Sequence of chain 1.E:
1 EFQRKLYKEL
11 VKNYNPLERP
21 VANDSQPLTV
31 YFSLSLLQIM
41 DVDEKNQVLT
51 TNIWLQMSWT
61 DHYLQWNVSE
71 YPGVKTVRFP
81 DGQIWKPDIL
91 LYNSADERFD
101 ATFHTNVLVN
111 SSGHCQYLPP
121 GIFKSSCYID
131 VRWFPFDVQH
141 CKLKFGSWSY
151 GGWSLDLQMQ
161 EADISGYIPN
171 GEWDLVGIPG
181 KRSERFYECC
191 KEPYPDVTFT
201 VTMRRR

Binding-site contacts:
Ligand atom C8 contacts residue SER112 of chain 1.E at 4.4 Å.
Ligand atom C3 contacts residue ASN110 of chain 1.E at 3.8 Å.
Ligand atom C6 contacts residue HIS114 of chain 1.E at 3.4 Å.
Ligand atom C1 contacts residue ASN110 of chain 1.E at 1.4 Å.
Ligand atom C7 contacts residue SER111 of chain 1.E at 4.3 Å.
Ligand atom C8 contacts residue SER111 of chain 1.E at 3.6 Å.
Ligand atom O7 contacts residue SER112 of chain 1.E at 2.6 Å (h-bond).
Ligand atom O5 contacts residue ASN110 of chain 1.E at 2.4 Å (h-bond).
Ligand atom C7 contacts residue SER112 of chain 1.E at 3.7 Å.
Ligand atom N2 contacts residue ASN110 of chain 1.E at 2.8 Å (h-bond).
Ligand atom C2 contacts residue ASN110 of chain 1.E at 2.5 Å.
Ligand atom O6 contacts residue HIS114 of chain 1.E at 3.7 Å.
Ligand atom O7 contacts residue ASN110 of chain 1.E at 4.0 Å.
Ligand atom C5 contacts residue ASN110 of chain 1.E at 3.7 Å.
Ligand atom C5 contacts residue HIS114 of chain 1.E at 4.0 Å.
Ligand atom O5 contacts residue HIS114 of chain 1.E at 3.7 Å.
Ligand atom C7 contacts residue ASN110 of chain 1.E at 3.6 Å.
Ligand atom C4 contacts residue ASN110 of chain 1.E at 4.3 Å.

A small-molecule ligand and the protein it binds are described below.
Small molecule (SMILES): CC(=O)N[C@H]1[C@H](O[C@H]2[C@H](O)[C@@H](NC(C)=O)CO[C@@H]2CO)O[C@H](CO)[C@@H](O)[C@@H]1O